Sequence of chain 1.C:
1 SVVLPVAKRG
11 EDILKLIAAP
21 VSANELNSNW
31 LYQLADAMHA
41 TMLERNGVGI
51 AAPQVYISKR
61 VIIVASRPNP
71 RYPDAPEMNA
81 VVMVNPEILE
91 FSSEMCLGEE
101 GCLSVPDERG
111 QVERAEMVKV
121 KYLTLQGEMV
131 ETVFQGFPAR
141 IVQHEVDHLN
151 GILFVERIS

Binding-site contacts:
Ligand atom O1 contacts residue CYS102 of chain 1.C at 3.1 Å (h-bond).
Ligand atom CE2 contacts residue TYR72 of chain 1.C at 3.5 Å (hydrophobic).
Ligand atom CZ contacts residue PHE137 of chain 1.C at 3.7 Å (hydrophobic).
Ligand atom OXT contacts residue TYR72 of chain 1.C at 2.6 Å (h-bond).
Ligand atom CZ contacts residue GLU100 of chain 1.C at 3.6 Å.
Ligand atom CE1 contacts residue GLU100 of chain 1.C at 3.7 Å.
Ligand atom O1 contacts residue HIS144 of chain 1.C at 3.3 Å (h-bond).
Ligand atom N2 contacts residue GLU145 of chain 1.C at 2.5 Å (salt-bridge).
Ligand atom O1 contacts residue HIS148 of chain 1.C at 3.6 Å.
Ligand atom O contacts residue TYR72 of chain 1.C at 3.5 Å.
Ligand atom C1 contacts residue GLU145 of chain 1.C at 3.6 Å.
Ligand atom O2 contacts residue HIS148 of chain 1.C at 2.6 Å.
Ligand atom N2 contacts residue ZN1 of chain 1.I at 2.8 Å.
Ligand atom O1 contacts residue ZN1 of chain 1.I at 1.9 Å.
Ligand atom CB contacts residue GLU145 of chain 1.C at 3.7 Å.
Ligand atom OXT contacts residue ARG71 of chain 1.C at 2.8 Å (salt-bridge).
Ligand atom CD1 contacts residue HIS144 of chain 1.C at 3.5 Å.
Ligand atom C1 contacts residue ZN1 of chain 1.I at 2.7 Å.
Ligand atom CD2 contacts residue VAL48 of chain 1.C at 3.4 Å (hydrophobic).
Ligand atom O1 contacts residue LEU103 of chain 1.C at 2.9 Å (h-bond).
Ligand atom N2 contacts residue GLN54 of chain 1.C at 3.4 Å (h-bond).
Ligand atom O contacts residue ARG71 of chain 1.C at 3.1 Å (salt-bridge).
Ligand atom OXT contacts residue CYS102 of chain 1.C at 3.5 Å (h-bond).
Ligand atom OXT contacts residue GLY101 of chain 1.C at 3.4 Å.
Ligand atom O contacts residue VAL48 of chain 1.C at 2.9 Å (h-bond).
Ligand atom O2 contacts residue HIS144 of chain 1.C at 3.5 Å (h-bond).
Ligand atom N2 contacts residue HIS144 of chain 1.C at 3.3 Å (h-bond).
Ligand atom O2 contacts residue ZN1 of chain 1.I at 2.6 Å.
Ligand atom C contacts residue ARG71 of chain 1.C at 3.5 Å.
Ligand atom O2 contacts residue GLU145 of chain 1.C at 2.7 Å (salt-bridge).
Ligand atom CD2 contacts residue TYR72 of chain 1.C at 3.3 Å (hydrophobic).
Ligand atom CE2 contacts residue PHE137 of chain 1.C at 3.6 Å (hydrophobic).
Ligand atom CB contacts residue VAL48 of chain 1.C at 3.7 Å (hydrophobic).
Ligand atom N contacts residue GLY49 of chain 1.C at 3.4 Å (h-bond).
Ligand atom O1 contacts residue GLN54 of chain 1.C at 3.1 Å (h-bond).
Ligand atom C1 contacts residue HIS144 of chain 1.C at 3.5 Å.
Ligand atom O contacts residue GLY47 of chain 1.C at 3.3 Å.
Ligand atom O2 contacts residue GLN54 of chain 1.C at 2.4 Å (h-bond).
Ligand atom C1 contacts residue GLN54 of chain 1.C at 3.7 Å.
Ligand atom C contacts residue TYR72 of chain 1.C at 3.5 Å (hydrophobic).

This small molecule binds to this protein.
Small molecule (SMILES): O=C(NO)N[C@@H](Cc1ccccc1)C(=O)O